A protein and the small-molecule ligand that binds it are described below.
Small molecule (SMILES): C[n+]1cn([C@@H]2O[C@H](CO[P](=O)(O)O[P](=O)(O)OP(=O)(O)O)[C@@H](O)[C@H]2O)c2nc(N)[nH]c(=O)c21

Binding-site contacts:
Ligand atom N3 contacts residue TRP38 of chain 1.A at 3.7 Å.
Ligand atom CM7 contacts residue TRP84 of chain 1.A at 3.7 Å (hydrophobic).
Ligand atom O2B contacts residue LYS142 of chain 1.A at 2.9 Å (salt-bridge).
Ligand atom C1' contacts residue TRP38 of chain 1.A at 3.7 Å (hydrophobic).
Ligand atom N9 contacts residue TRP38 of chain 1.A at 3.5 Å.
Ligand atom N3 contacts residue TRP84 of chain 1.A at 3.6 Å.
Ligand atom N7 contacts residue TRP84 of chain 1.A at 3.4 Å.
Ligand atom O4' contacts residue TRP38 of chain 1.A at 3.7 Å.
Ligand atom C2 contacts residue TRP38 of chain 1.A at 3.8 Å (hydrophobic).
Ligand atom C5 contacts residue TRP84 of chain 1.A at 3.5 Å (hydrophobic).
Ligand atom C6 contacts residue TRP38 of chain 1.A at 3.9 Å (hydrophobic).
Ligand atom C2 contacts residue TRP84 of chain 1.A at 3.6 Å (hydrophobic).
Ligand atom C5 contacts residue TRP38 of chain 1.A at 3.6 Å (hydrophobic).
Ligand atom O6 contacts residue TRP84 of chain 1.A at 2.8 Å (h-bond).
Ligand atom O2C contacts residue ARG137 of chain 1.A at 3.6 Å.
Ligand atom N2 contacts residue GLU85 of chain 1.A at 2.5 Å (salt-bridge).
Ligand atom O2B contacts residue ARG137 of chain 1.A at 2.9 Å (salt-bridge).
Ligand atom O6 contacts residue GLU85 of chain 1.A at 3.6 Å (salt-bridge).
Ligand atom C2 contacts residue GLU85 of chain 1.A at 3.5 Å.
Ligand atom N1 contacts residue GLU85 of chain 1.A at 2.8 Å (salt-bridge).
Ligand atom O1B contacts residue LYS142 of chain 1.A at 3.5 Å (salt-bridge).
Ligand atom CM7 contacts residue TRP38 of chain 1.A at 3.5 Å (hydrophobic).
Ligand atom N1 contacts residue TRP84 of chain 1.A at 3.4 Å.
Ligand atom O1A contacts residue TRP84 of chain 1.A at 3.6 Å.
Ligand atom O3B contacts residue ARG137 of chain 1.A at 3.9 Å.
Ligand atom C4 contacts residue TRP84 of chain 1.A at 3.5 Å (hydrophobic).
Ligand atom C8 contacts residue TRP84 of chain 1.A at 3.8 Å (hydrophobic).
Ligand atom C6 contacts residue TRP84 of chain 1.A at 3.4 Å (hydrophobic).
Ligand atom C3' contacts residue TRP84 of chain 1.A at 3.9 Å (hydrophobic).
Ligand atom O2A contacts residue ARG137 of chain 1.A at 2.9 Å (salt-bridge).
Ligand atom PB contacts residue LYS142 of chain 1.A at 3.7 Å.
Ligand atom N9 contacts residue TRP84 of chain 1.A at 3.7 Å.
Ligand atom C4 contacts residue TRP38 of chain 1.A at 3.6 Å (hydrophobic).
Ligand atom O1C contacts residue LYS70 of chain 1.A at 2.7 Å (salt-bridge).
Ligand atom O6 contacts residue GLU83 of chain 1.A at 3.0 Å.
Ligand atom N7 contacts residue TRP38 of chain 1.A at 3.5 Å.
Ligand atom C6 contacts residue GLU85 of chain 1.A at 3.6 Å.
Ligand atom C8 contacts residue TRP38 of chain 1.A at 3.4 Å (hydrophobic).
Ligand atom N1 contacts residue TRP38 of chain 1.A at 3.9 Å.
Ligand atom O3B contacts residue LYS70 of chain 1.A at 3.9 Å.

Sequence of chain 1.A:
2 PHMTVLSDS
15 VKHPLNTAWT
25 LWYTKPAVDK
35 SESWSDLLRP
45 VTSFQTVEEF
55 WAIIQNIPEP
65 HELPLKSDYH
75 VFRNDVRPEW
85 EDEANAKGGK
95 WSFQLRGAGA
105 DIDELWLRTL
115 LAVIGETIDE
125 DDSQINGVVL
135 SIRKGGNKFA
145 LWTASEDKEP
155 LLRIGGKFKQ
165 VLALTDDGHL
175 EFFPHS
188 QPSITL